Binding-site contacts:
Ligand atom O1A contacts residue VAL397 of chain 1.O at 3.1 Å (h-bond).
Ligand atom C6 contacts residue SER437 of chain 1.O at 2.8 Å.
Ligand atom C1 contacts residue SER437 of chain 1.O at 2.4 Å.
Ligand atom O6 contacts residue SER437 of chain 1.O at 2.0 Å (h-bond).
Ligand atom C5 contacts residue SER437 of chain 1.O at 3.6 Å.
Ligand atom C7 contacts residue SER437 of chain 1.O at 4.0 Å.
Ligand atom O1A contacts residue SER437 of chain 1.O at 2.8 Å (h-bond).
Ligand atom O1A contacts residue SER398 of chain 1.O at 3.3 Å.
Ligand atom C4 contacts residue SER438 of chain 1.O at 4.1 Å.
Ligand atom O1B contacts residue SER398 of chain 1.O at 4.4 Å.
Ligand atom C2 contacts residue SER437 of chain 1.O at 1.4 Å.
Ligand atom C1 contacts residue VAL397 of chain 1.O at 4.1 Å (hydrophobic).
Ligand atom C8 contacts residue SER437 of chain 1.O at 4.2 Å.
Ligand atom O8 contacts residue SER437 of chain 1.O at 3.4 Å (h-bond).
Ligand atom C3 contacts residue SER437 of chain 1.O at 2.7 Å.
Ligand atom O1B contacts residue SER437 of chain 1.O at 3.2 Å.
Ligand atom C1 contacts residue SER398 of chain 1.O at 4.4 Å.
Ligand atom C4 contacts residue SER437 of chain 1.O at 3.3 Å.

This small molecule binds to this protein.
Small molecule (SMILES): C[C@H](O)[C@H](N)[C@@H]1O[C@](O)(C(=O)O)C[C@H](O)[C@@H]1N

Sequence of chain 1.O:
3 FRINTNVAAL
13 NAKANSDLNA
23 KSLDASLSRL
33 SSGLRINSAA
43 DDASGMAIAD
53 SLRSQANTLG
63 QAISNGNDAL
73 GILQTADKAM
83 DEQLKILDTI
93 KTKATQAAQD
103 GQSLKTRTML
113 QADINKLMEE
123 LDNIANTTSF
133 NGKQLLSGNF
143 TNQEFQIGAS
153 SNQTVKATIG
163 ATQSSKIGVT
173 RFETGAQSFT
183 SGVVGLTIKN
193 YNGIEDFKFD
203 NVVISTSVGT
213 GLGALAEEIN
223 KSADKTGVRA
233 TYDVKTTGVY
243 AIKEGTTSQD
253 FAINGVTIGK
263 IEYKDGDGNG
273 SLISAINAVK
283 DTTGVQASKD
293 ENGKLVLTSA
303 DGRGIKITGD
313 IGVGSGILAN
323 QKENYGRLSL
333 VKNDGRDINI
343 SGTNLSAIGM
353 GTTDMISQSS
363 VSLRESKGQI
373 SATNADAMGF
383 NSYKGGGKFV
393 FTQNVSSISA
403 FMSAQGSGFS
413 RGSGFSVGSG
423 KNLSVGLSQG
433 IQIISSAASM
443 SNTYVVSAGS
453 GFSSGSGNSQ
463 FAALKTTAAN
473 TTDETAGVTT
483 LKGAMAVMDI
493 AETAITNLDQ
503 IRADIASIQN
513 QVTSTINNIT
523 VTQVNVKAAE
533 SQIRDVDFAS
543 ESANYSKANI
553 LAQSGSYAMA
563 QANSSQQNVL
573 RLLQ